This small molecule binds to this protein.
Small molecule (SMILES): CCCCCCCCCCCC[N+](C)(C)CCCS(=O)(=O)O

Sequence of chain 22.A:
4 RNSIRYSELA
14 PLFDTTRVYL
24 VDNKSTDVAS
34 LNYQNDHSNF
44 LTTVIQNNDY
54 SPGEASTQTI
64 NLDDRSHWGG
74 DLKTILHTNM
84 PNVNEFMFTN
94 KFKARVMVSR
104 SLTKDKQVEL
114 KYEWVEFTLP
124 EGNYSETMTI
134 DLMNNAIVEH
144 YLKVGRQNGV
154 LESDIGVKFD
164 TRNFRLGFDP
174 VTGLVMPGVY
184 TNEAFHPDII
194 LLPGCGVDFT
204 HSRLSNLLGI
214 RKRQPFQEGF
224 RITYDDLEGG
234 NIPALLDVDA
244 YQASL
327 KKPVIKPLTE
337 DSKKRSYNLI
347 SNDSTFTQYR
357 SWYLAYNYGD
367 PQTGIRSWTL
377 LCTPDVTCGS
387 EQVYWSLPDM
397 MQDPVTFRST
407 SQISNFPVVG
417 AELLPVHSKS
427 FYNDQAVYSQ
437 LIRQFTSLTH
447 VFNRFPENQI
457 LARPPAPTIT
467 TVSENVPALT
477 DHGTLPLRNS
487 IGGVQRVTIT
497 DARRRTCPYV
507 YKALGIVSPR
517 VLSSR

Binding-site contacts:
Ligand atom O3S contacts residue PHE223 of chain 22.A at 3.9 Å.
Ligand atom O2S contacts residue ARG224 of chain 22.A at 4.5 Å.
Ligand atom O1S contacts residue GLY222 of chain 22.A at 2.3 Å (h-bond).
Ligand atom C8 contacts residue C151 of chain 22.D at 3.7 Å.
Ligand atom C5 contacts residue C151 of chain 22.D at 4.0 Å.
Ligand atom C6 contacts residue C151 of chain 22.D at 4.2 Å.
Ligand atom C7 contacts residue C151 of chain 22.D at 3.4 Å.
Ligand atom O3S contacts residue ARG224 of chain 22.A at 2.9 Å (salt-bridge).
Ligand atom C12 contacts residue C151 of chain 22.D at 3.4 Å.
Ligand atom S1 contacts residue TRP374 of chain 22.A at 4.0 Å.
Ligand atom C11 contacts residue C151 of chain 22.D at 3.5 Å.
Ligand atom O3S contacts residue GLY222 of chain 22.A at 2.9 Å (h-bond).
Ligand atom O1S contacts residue PHE223 of chain 22.A at 4.5 Å.
Ligand atom S1 contacts residue LYS215 of chain 22.A at 4.1 Å.
Ligand atom C2 contacts residue TRP374 of chain 22.A at 4.1 Å (hydrophobic).
Ligand atom C3 contacts residue TRP374 of chain 22.A at 4.3 Å (hydrophobic).
Ligand atom C9 contacts residue C151 of chain 22.D at 3.4 Å.
Ligand atom O3S contacts residue TRP374 of chain 22.A at 3.3 Å.
Ligand atom C13 contacts residue C151 of chain 22.D at 4.5 Å.
Ligand atom C1 contacts residue TRP374 of chain 22.A at 3.6 Å (hydrophobic).
Ligand atom O1S contacts residue LYS215 of chain 22.A at 2.7 Å (salt-bridge).
Ligand atom C10 contacts residue C151 of chain 22.D at 3.4 Å.
Ligand atom S1 contacts residue GLY222 of chain 22.A at 3.0 Å (h-bond).
Ligand atom S1 contacts residue ARG224 of chain 22.A at 4.3 Å.
Ligand atom O2S contacts residue GLY222 of chain 22.A at 3.3 Å (h-bond).
Ligand atom O1S contacts residue TRP374 of chain 22.A at 4.3 Å.
Ligand atom C16 contacts residue ASP229 of chain 22.A at 4.3 Å.